A small-molecule ligand and the protein it binds are described below.
Small molecule (SMILES): CC(=O)N[C@@H]1[C@@H](O)[C@H](O)[C@@H](CO)O[C@H]1O

Sequence of chain 1.A:
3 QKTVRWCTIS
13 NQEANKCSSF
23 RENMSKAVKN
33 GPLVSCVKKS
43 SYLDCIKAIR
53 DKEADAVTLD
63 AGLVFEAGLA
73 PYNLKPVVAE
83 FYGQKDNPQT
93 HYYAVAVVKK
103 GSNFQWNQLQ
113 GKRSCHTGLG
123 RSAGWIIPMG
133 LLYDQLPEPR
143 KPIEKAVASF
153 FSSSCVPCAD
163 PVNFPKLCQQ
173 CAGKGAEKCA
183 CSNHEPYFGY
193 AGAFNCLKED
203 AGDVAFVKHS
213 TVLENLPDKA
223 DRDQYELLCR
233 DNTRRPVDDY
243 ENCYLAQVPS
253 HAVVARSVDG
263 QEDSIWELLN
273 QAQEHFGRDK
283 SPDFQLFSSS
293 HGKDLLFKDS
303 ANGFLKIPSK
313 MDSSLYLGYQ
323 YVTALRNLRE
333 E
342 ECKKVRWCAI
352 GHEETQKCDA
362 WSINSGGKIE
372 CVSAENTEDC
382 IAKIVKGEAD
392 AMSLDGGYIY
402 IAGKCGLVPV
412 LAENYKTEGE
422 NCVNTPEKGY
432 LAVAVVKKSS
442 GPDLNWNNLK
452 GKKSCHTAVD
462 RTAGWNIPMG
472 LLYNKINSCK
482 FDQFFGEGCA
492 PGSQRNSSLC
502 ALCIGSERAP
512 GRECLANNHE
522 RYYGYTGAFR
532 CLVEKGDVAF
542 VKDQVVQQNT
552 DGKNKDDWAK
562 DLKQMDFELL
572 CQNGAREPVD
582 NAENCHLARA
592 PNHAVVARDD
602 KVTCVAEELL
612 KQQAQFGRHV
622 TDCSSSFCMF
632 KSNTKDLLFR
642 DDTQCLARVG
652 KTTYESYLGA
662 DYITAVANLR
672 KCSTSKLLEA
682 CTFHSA

Binding-site contacts:
Ligand atom O5 contacts residue ASN497 of chain 1.A at 2.3 Å (h-bond).
Ligand atom O5 contacts residue GLN495 of chain 1.A at 4.3 Å.
Ligand atom N2 contacts residue ASN497 of chain 1.A at 3.4 Å (h-bond).
Ligand atom C7 contacts residue ASN497 of chain 1.A at 3.8 Å.
Ligand atom O7 contacts residue ASN497 of chain 1.A at 3.4 Å (h-bond).
Ligand atom C4 contacts residue ASN497 of chain 1.A at 4.3 Å.
Ligand atom C1 contacts residue GLN495 of chain 1.A at 4.1 Å.
Ligand atom C3 contacts residue ASN497 of chain 1.A at 4.0 Å.
Ligand atom C1 contacts residue ASN497 of chain 1.A at 1.5 Å.
Ligand atom C5 contacts residue ASN497 of chain 1.A at 3.7 Å.
Ligand atom C2 contacts residue ASN497 of chain 1.A at 2.8 Å.